This small molecule binds to this protein.
Small molecule (SMILES): O=C(O)COP(=O)(O)O

Binding-site contacts:
Ligand atom O1 contacts residue ASN10 of chain 2.A at 4.2 Å.
Ligand atom P contacts residue ASN233 of chain 2.A at 3.9 Å.
Ligand atom P contacts residue SER211 of chain 2.A at 3.7 Å.
Ligand atom O1P contacts residue LYS12 of chain 2.A at 3.6 Å (salt-bridge).
Ligand atom O2P contacts residue GLY210 of chain 2.A at 3.6 Å.
Ligand atom P contacts residue GLY171 of chain 2.A at 3.8 Å.
Ligand atom C1 contacts residue ILE170 of chain 2.A at 4.0 Å (hydrophobic).
Ligand atom O1P contacts residue GLY171 of chain 2.A at 4.3 Å.
Ligand atom C1 contacts residue GLU165 of chain 2.A at 3.4 Å.
Ligand atom O3P contacts residue GLY232 of chain 2.A at 3.4 Å.
Ligand atom C2 contacts residue GLY232 of chain 2.A at 3.9 Å.
Ligand atom O3P contacts residue GLY171 of chain 2.A at 3.9 Å.
Ligand atom O4P contacts residue VAL212 of chain 2.A at 4.2 Å.
Ligand atom O2 contacts residue GLU165 of chain 2.A at 2.3 Å (salt-bridge).
Ligand atom C2 contacts residue LEU230 of chain 2.A at 3.7 Å (hydrophobic).
Ligand atom O2 contacts residue LEU230 of chain 2.A at 4.0 Å.
Ligand atom O2P contacts residue ALA169 of chain 2.A at 3.6 Å.
Ligand atom O4P contacts residue VAL231 of chain 2.A at 3.9 Å.
Ligand atom O1 contacts residue LYS12 of chain 2.A at 3.0 Å (salt-bridge).
Ligand atom O4P contacts residue ASN233 of chain 2.A at 3.8 Å.
Ligand atom O3P contacts residue ASN233 of chain 2.A at 3.0 Å (h-bond).
Ligand atom O2 contacts residue GLY209 of chain 2.A at 4.3 Å.
Ligand atom O2P contacts residue SER211 of chain 2.A at 2.7 Å (h-bond).
Ligand atom O1 contacts residue HIS95 of chain 2.A at 2.7 Å (h-bond).
Ligand atom O1P contacts residue GLY232 of chain 2.A at 3.8 Å.
Ligand atom C2 contacts residue GLY210 of chain 2.A at 3.6 Å.
Ligand atom O1 contacts residue ILE170 of chain 2.A at 3.9 Å.
Ligand atom O2P contacts residue GLY171 of chain 2.A at 2.7 Å (h-bond).
Ligand atom O2 contacts residue HIS95 of chain 2.A at 3.6 Å (h-bond).
Ligand atom C2 contacts residue GLY209 of chain 2.A at 4.3 Å.
Ligand atom O4P contacts residue SER211 of chain 2.A at 3.6 Å.
Ligand atom C1 contacts residue HIS95 of chain 2.A at 3.7 Å.
Ligand atom P contacts residue GLY232 of chain 2.A at 3.7 Å.
Ligand atom O1 contacts residue GLU165 of chain 2.A at 3.5 Å (salt-bridge).
Ligand atom O2 contacts residue ILE170 of chain 2.A at 4.0 Å.
Ligand atom O3P contacts residue LYS12 of chain 2.A at 4.0 Å.
Ligand atom O2P contacts residue ILE170 of chain 2.A at 3.6 Å.
Ligand atom O1P contacts residue ILE170 of chain 2.A at 3.8 Å.
Ligand atom C1 contacts residue LYS12 of chain 2.A at 4.0 Å.
Ligand atom O4P contacts residue GLY232 of chain 2.A at 2.7 Å (h-bond).

Sequence of chain 2.A:
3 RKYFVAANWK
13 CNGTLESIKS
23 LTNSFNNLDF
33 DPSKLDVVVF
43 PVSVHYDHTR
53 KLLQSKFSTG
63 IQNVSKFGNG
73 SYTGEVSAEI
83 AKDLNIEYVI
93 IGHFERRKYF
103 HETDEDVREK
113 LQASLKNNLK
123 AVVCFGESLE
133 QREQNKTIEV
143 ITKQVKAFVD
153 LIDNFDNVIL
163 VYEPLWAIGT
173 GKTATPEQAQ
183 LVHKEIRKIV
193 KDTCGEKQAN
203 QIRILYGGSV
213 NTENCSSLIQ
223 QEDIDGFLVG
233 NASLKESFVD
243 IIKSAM